Binding-site contacts:
Ligand atom CB contacts residue ARG129 of chain 1.F at 3.1 Å.
Ligand atom OE1 contacts residue ARG129 of chain 1.F at 2.5 Å (salt-bridge).
Ligand atom OXT contacts residue GLY228 of chain 1.F at 4.4 Å.
Ligand atom OE2 contacts residue ARG129 of chain 1.F at 3.9 Å.
Ligand atom O contacts residue VAL227 of chain 1.F at 3.9 Å.
Ligand atom CA contacts residue ARG129 of chain 1.F at 4.3 Å.
Ligand atom C contacts residue GLY228 of chain 1.F at 4.4 Å.
Ligand atom OXT contacts residue GLY229 of chain 1.F at 3.4 Å (h-bond).
Ligand atom CG contacts residue GLY228 of chain 1.F at 4.3 Å.
Ligand atom O contacts residue GLY228 of chain 1.F at 4.1 Å.
Ligand atom CD contacts residue ARG129 of chain 1.F at 3.5 Å.
Ligand atom O contacts residue GLY229 of chain 1.F at 3.8 Å.
Ligand atom C contacts residue GLY229 of chain 1.F at 3.8 Å.
Ligand atom CG contacts residue ARG129 of chain 1.F at 3.8 Å.
Ligand atom CB contacts residue GLY228 of chain 1.F at 4.2 Å.
Ligand atom O contacts residue ARG129 of chain 1.F at 4.5 Å.

Sequence of chain 1.F:
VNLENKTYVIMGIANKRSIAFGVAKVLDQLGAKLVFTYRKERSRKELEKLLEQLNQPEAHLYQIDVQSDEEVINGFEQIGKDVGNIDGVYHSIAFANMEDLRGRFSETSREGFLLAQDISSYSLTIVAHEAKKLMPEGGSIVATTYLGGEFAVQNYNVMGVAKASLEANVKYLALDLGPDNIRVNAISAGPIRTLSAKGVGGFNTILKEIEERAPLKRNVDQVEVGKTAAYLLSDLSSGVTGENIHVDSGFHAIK

A small-molecule ligand and the protein it binds are described below.
Small molecule (SMILES): N[C@@H](CCC(=O)O)C(=O)O